Sequence of chain 25.E:
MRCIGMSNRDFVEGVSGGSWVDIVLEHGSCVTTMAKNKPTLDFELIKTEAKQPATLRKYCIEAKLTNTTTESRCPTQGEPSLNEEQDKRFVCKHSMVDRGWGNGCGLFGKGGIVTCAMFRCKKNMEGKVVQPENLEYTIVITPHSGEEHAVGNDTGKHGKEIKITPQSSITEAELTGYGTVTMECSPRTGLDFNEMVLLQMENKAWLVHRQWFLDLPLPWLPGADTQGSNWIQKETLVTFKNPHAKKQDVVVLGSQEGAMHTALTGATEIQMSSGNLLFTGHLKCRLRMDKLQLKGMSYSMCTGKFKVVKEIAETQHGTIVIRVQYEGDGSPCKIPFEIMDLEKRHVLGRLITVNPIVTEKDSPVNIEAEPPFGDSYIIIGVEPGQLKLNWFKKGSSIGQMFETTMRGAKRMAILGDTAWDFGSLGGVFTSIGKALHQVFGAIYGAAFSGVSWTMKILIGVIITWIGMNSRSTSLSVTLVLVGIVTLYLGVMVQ

Binding-site contacts:
Ligand atom O5 contacts residue THR155 of chain 21.E at 3.8 Å.
Ligand atom C6 contacts residue LYS157 of chain 21.E at 4.2 Å.
Ligand atom C7 contacts residue ASN153 of chain 21.E at 3.5 Å.
Ligand atom C5 contacts residue HIS158 of chain 21.E at 4.3 Å.
Ligand atom O7 contacts residue ASN153 of chain 21.E at 3.8 Å.
Ligand atom C1 contacts residue THR155 of chain 21.E at 3.9 Å.
Ligand atom C6 contacts residue HIS158 of chain 21.E at 4.4 Å.
Ligand atom C1 contacts residue HIS158 of chain 21.E at 3.8 Å.
Ligand atom O6 contacts residue HIS158 of chain 21.E at 3.8 Å.
Ligand atom O5 contacts residue GLY156 of chain 21.E at 4.3 Å.
Ligand atom N2 contacts residue ASN153 of chain 21.E at 2.9 Å (h-bond).
Ligand atom C8 contacts residue GLY102 of chain 25.E at 4.2 Å.
Ligand atom C1 contacts residue ASN153 of chain 21.E at 1.4 Å.
Ligand atom O7 contacts residue THR155 of chain 21.E at 4.1 Å.
Ligand atom C3 contacts residue ASN153 of chain 21.E at 3.8 Å.
Ligand atom C4 contacts residue ASN153 of chain 21.E at 4.2 Å.
Ligand atom C5 contacts residue THR155 of chain 21.E at 3.9 Å.
Ligand atom C6 contacts residue THR155 of chain 21.E at 4.4 Å.
Ligand atom N2 contacts residue HIS149 of chain 21.E at 3.4 Å.
Ligand atom C1 contacts residue HIS149 of chain 21.E at 4.2 Å.
Ligand atom O6 contacts residue LYS157 of chain 21.E at 4.2 Å.
Ligand atom C5 contacts residue ASN153 of chain 21.E at 3.7 Å.
Ligand atom C2 contacts residue HIS149 of chain 21.E at 3.6 Å.
Ligand atom O3 contacts residue HIS149 of chain 21.E at 4.1 Å.
Ligand atom O5 contacts residue HIS158 of chain 21.E at 3.1 Å.
Ligand atom C2 contacts residue ASN153 of chain 21.E at 2.5 Å.
Ligand atom O5 contacts residue ASN153 of chain 21.E at 2.4 Å (h-bond).

Sequence of chain 21.E:
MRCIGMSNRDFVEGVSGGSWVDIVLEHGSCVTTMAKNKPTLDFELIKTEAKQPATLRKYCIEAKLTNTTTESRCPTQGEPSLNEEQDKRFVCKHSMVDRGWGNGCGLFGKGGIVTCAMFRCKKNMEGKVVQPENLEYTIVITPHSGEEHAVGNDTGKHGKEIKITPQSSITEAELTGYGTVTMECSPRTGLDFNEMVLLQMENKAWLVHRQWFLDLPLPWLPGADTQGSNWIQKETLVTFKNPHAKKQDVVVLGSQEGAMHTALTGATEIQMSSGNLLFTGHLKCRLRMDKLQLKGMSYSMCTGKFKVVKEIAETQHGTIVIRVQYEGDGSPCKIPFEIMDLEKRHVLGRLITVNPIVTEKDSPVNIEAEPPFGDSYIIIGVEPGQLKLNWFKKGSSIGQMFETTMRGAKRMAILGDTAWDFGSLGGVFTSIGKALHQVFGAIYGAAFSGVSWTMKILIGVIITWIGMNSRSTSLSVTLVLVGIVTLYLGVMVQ

This protein binds this small molecule.
Small molecule (SMILES): CC(=O)N[C@@H]1[C@@H](O)[C@H](O)[C@@H](CO)O[C@H]1O